The small molecule below binds the protein below.
Small molecule (SMILES): CC(C)C[C@H](NC(=O)CNC(=O)[C@H](C)N)C(=O)N[C@@H](C)C(=O)N[C@@H](CCCN=C(N)N)C(=O)N[C@H](C(=O)N[C@@H](C)C(=O)N[C@@H](C)C(=O)N[C@@H](CC(C)C)C(=O)N[C@@H](C)C(=O)N[C@@H](CCCN=C(N)N)C(=O)N[C@@H](CO)C(=O)N[C@H](C=O)CCCN=C(N)N)C(C)C

Sequence of chain 2.A:
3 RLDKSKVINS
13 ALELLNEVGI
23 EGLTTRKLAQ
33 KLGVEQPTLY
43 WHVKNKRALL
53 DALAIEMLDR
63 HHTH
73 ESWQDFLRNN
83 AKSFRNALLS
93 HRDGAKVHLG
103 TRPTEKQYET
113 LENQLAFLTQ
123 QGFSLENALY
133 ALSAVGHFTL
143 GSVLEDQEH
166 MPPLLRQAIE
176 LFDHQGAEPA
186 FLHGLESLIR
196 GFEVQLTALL

Sequence of chain 1.A:
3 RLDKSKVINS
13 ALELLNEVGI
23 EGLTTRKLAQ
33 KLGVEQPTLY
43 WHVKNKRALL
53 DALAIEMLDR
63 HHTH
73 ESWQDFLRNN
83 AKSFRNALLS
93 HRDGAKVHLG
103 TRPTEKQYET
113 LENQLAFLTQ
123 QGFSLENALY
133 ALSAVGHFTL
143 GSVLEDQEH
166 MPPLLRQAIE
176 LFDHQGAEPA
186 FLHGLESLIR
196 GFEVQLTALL

Binding-site contacts:
Ligand atom NH1 contacts residue GLY181 of chain 1.A at 3.4 Å.
Ligand atom CB contacts residue PHE86 of chain 2.A at 3.4 Å (hydrophobic).
Ligand atom CA contacts residue HIS100 of chain 2.A at 3.7 Å.
Ligand atom CG contacts residue THR112 of chain 2.A at 3.3 Å.
Ligand atom CD contacts residue GLU147 of chain 1.A at 3.7 Å.
Ligand atom CB contacts residue ASP178 of chain 1.A at 2.9 Å.
Ligand atom O contacts residue GLN109 of chain 2.A at 3.3 Å (h-bond).
Ligand atom N contacts residue TYR110 of chain 2.A at 3.7 Å.
Ligand atom CD contacts residue GLN116 of chain 2.A at 3.3 Å.
Ligand atom CZ contacts residue THR103 of chain 2.A at 3.7 Å.
Ligand atom O contacts residue HIS100 of chain 2.A at 2.9 Å (h-bond).
Ligand atom C contacts residue GLN109 of chain 2.A at 3.2 Å.
Ligand atom NH1 contacts residue GLY102 of chain 2.A at 3.1 Å (h-bond).
Ligand atom O contacts residue HIS64 of chain 2.A at 2.9 Å.
Ligand atom NE contacts residue THR103 of chain 2.A at 3.0 Å (h-bond).
Ligand atom CD contacts residue THR103 of chain 2.A at 3.5 Å.
Ligand atom O contacts residue HIS64 of chain 2.A at 3.0 Å (h-bond).
Ligand atom NH2 contacts residue ASP148 of chain 1.A at 3.5 Å (salt-bridge).
Ligand atom NH1 contacts residue GLU147 of chain 1.A at 2.6 Å (salt-bridge).
Ligand atom CG contacts residue GLN116 of chain 2.A at 3.6 Å.
Ligand atom CB contacts residue GLU147 of chain 1.A at 3.0 Å.
Ligand atom CG contacts residue THR103 of chain 2.A at 3.4 Å.
Ligand atom CB contacts residue TYR110 of chain 2.A at 3.4 Å (hydrophobic).
Ligand atom CD1 contacts residue ILE174 of chain 1.A at 3.7 Å (hydrophobic).
Ligand atom CG contacts residue HIS100 of chain 2.A at 3.4 Å.
Ligand atom C contacts residue HIS100 of chain 2.A at 3.5 Å.
Ligand atom CD contacts residue HIS100 of chain 2.A at 3.6 Å.
Ligand atom CD1 contacts residue SER135 of chain 2.A at 3.7 Å.
Ligand atom CA contacts residue TYR110 of chain 2.A at 3.2 Å (hydrophobic).
Ligand atom NH1 contacts residue GLU150 of chain 1.A at 3.6 Å.
Ligand atom CA contacts residue GLU147 of chain 1.A at 3.7 Å.
Ligand atom O contacts residue GLN109 of chain 2.A at 3.0 Å.
Ligand atom CA contacts residue ASP178 of chain 1.A at 3.6 Å.
Ligand atom NH1 contacts residue GLN116 of chain 2.A at 2.9 Å (h-bond).
Ligand atom N contacts residue ASP178 of chain 1.A at 2.8 Å (salt-bridge).
Ligand atom O contacts residue PRO105 of chain 2.A at 3.6 Å.
Ligand atom C contacts residue ASP178 of chain 1.A at 3.5 Å.
Ligand atom O contacts residue LEU60 of chain 2.A at 3.6 Å.
Ligand atom CZ contacts residue GLU147 of chain 1.A at 3.4 Å.
Ligand atom NH1 contacts residue ASN82 of chain 2.A at 3.2 Å (h-bond).